The protein below binds the small molecule below.
Small molecule (SMILES): CC(=O)N[C@H]1[C@H]([C@H](O)[C@H](O)CO)O[C@@](O[C@H]2[C@@H](O)[C@@H](CO)O[C@@H](O[C@H]3[C@H](O)[C@@H](O)[C@H](O)O[C@@H]3CO)[C@@H]2O)(C(=O)O)C[C@@H]1O

Binding-site contacts:
Ligand atom O1A contacts residue HIS69 of chain 1.G at 2.7 Å (h-bond).
Ligand atom O1A contacts residue ASN288 of chain 1.G at 3.2 Å (h-bond).
Ligand atom C5 contacts residue ASN288 of chain 1.G at 4.2 Å.
Ligand atom C4 contacts residue VAL67 of chain 1.G at 3.7 Å (hydrophobic).
Ligand atom O1B contacts residue LYS285 of chain 1.G at 2.7 Å (salt-bridge).
Ligand atom C1 contacts residue HIS69 of chain 1.G at 3.7 Å.
Ligand atom C10 contacts residue GLU66 of chain 1.G at 3.5 Å.
Ligand atom O8 contacts residue HIS69 of chain 1.G at 3.8 Å.
Ligand atom C1 contacts residue LYS285 of chain 1.G at 3.7 Å.
Ligand atom C1 contacts residue ASN288 of chain 1.G at 3.4 Å.
Ligand atom C11 contacts residue GLU66 of chain 1.G at 3.4 Å.
Ligand atom O4 contacts residue VAL67 of chain 1.G at 3.9 Å.
Ligand atom O1A contacts residue VAL67 of chain 1.G at 4.3 Å.
Ligand atom C10 contacts residue ARG58 of chain 1.G at 3.7 Å.
Ligand atom N5 contacts residue GLU66 of chain 1.G at 3.4 Å (salt-bridge).
Ligand atom O4 contacts residue GLU66 of chain 1.G at 2.4 Å (salt-bridge).
Ligand atom C5 contacts residue GLU66 of chain 1.G at 3.8 Å.
Ligand atom C1 contacts residue VAL67 of chain 1.G at 4.1 Å (hydrophobic).
Ligand atom C3 contacts residue LYS285 of chain 1.G at 4.0 Å.
Ligand atom C3 contacts residue VAL67 of chain 1.G at 4.2 Å (hydrophobic).
Ligand atom O4 contacts residue LYS285 of chain 1.G at 3.7 Å.
Ligand atom O4 contacts residue ASP287 of chain 1.G at 2.8 Å (salt-bridge).
Ligand atom C6 contacts residue ASP287 of chain 1.G at 3.4 Å.
Ligand atom O1B contacts residue VAL67 of chain 1.G at 3.5 Å.
Ligand atom O4 contacts residue ARG292 of chain 1.G at 3.7 Å.
Ligand atom C4 contacts residue LYS285 of chain 1.G at 3.8 Å.
Ligand atom C5 contacts residue ASP287 of chain 1.G at 4.0 Å.
Ligand atom O10 contacts residue GLU66 of chain 1.G at 3.6 Å.
Ligand atom C4 contacts residue ASN288 of chain 1.G at 4.0 Å.
Ligand atom C4 contacts residue GLU66 of chain 1.G at 3.1 Å.
Ligand atom O1B contacts residue HIS69 of chain 1.G at 4.0 Å.
Ligand atom O10 contacts residue ARG58 of chain 1.G at 3.2 Å (salt-bridge).
Ligand atom O1B contacts residue ASN288 of chain 1.G at 3.1 Å (h-bond).
Ligand atom C4 contacts residue ASP287 of chain 1.G at 3.6 Å.
Ligand atom C11 contacts residue LEU79 of chain 1.G at 3.6 Å (hydrophobic).
Ligand atom O3 contacts residue LYS285 of chain 1.G at 3.9 Å.
Ligand atom C3 contacts residue GLU66 of chain 1.G at 4.4 Å.
Ligand atom C6 contacts residue ASN288 of chain 1.G at 4.3 Å.
Ligand atom C11 contacts residue ARG58 of chain 1.G at 3.3 Å.
Ligand atom C2 contacts residue LYS285 of chain 1.G at 4.0 Å.

Sequence of chain 1.G:
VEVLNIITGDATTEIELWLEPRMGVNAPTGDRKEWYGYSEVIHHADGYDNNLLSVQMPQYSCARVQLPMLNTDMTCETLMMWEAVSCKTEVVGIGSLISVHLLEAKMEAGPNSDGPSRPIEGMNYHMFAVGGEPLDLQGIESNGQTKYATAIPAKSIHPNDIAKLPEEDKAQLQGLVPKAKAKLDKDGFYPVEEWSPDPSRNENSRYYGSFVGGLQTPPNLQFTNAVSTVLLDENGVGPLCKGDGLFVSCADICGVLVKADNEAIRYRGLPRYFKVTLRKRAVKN